Sequence of chain 1.EA:
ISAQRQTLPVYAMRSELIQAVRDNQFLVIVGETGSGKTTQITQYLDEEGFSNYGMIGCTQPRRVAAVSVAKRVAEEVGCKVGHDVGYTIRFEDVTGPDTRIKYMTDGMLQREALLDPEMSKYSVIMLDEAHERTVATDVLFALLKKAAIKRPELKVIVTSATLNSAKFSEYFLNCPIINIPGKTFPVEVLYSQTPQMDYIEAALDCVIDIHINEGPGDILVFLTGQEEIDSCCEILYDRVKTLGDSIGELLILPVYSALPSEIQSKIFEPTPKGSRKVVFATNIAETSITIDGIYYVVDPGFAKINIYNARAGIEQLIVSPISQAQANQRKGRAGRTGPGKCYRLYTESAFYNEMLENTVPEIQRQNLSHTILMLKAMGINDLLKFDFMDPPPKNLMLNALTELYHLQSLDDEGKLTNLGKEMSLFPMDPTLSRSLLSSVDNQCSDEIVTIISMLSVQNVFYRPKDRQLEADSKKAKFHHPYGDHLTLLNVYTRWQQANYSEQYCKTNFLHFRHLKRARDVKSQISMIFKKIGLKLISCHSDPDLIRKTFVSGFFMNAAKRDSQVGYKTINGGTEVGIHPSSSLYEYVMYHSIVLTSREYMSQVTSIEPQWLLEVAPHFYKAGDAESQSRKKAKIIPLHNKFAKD

Binding-site contacts:
Ligand atom C4' contacts residue THR699 of chain 1.EA at 2.8 Å.
Ligand atom P contacts residue THR757 of chain 1.EA at 3.6 Å.
Ligand atom OP2 contacts residue SER732 of chain 1.EA at 2.2 Å.
Ligand atom O3' contacts residue THR699 of chain 1.EA at 3.9 Å.
Ligand atom OP1 contacts residue THR757 of chain 1.EA at 2.9 Å.
Ligand atom C6 contacts residue LYS779 of chain 1.EA at 4.0 Å.
Ligand atom P contacts residue SER732 of chain 1.EA at 3.3 Å.
Ligand atom N3 contacts residue LYS779 of chain 1.EA at 4.1 Å.
Ligand atom OP2 contacts residue TYR731 of chain 1.EA at 4.2 Å.
Ligand atom O5' contacts residue GLY700 of chain 1.EA at 3.1 Å.
Ligand atom O2' contacts residue THR757 of chain 1.EA at 3.6 Å.
Ligand atom O2' contacts residue THR699 of chain 1.EA at 4.1 Å.
Ligand atom C5' contacts residue LYS779 of chain 1.EA at 4.1 Å.
Ligand atom O5' contacts residue THR757 of chain 1.EA at 4.2 Å.
Ligand atom C1' contacts residue LYS779 of chain 1.EA at 2.7 Å.
Ligand atom OP2 contacts residue THR699 of chain 1.EA at 3.7 Å.
Ligand atom OP1 contacts residue SER732 of chain 1.EA at 2.9 Å (h-bond).
Ligand atom O4' contacts residue LYS779 of chain 1.EA at 2.8 Å.
Ligand atom C4' contacts residue LYS779 of chain 1.EA at 3.8 Å.
Ligand atom O2' contacts residue ASN758 of chain 1.EA at 4.1 Å.
Ligand atom OP1 contacts residue TYR731 of chain 1.EA at 3.3 Å.
Ligand atom O5' contacts residue GLN701 of chain 1.EA at 4.0 Å.
Ligand atom C3' contacts residue THR699 of chain 1.EA at 3.9 Å.
Ligand atom O5' contacts residue SER732 of chain 1.EA at 3.7 Å.
Ligand atom C5' contacts residue THR699 of chain 1.EA at 3.3 Å.
Ligand atom P contacts residue GLY700 of chain 1.EA at 3.2 Å.
Ligand atom C5' contacts residue SER732 of chain 1.EA at 3.4 Å.
Ligand atom O2 contacts residue LYS779 of chain 1.EA at 2.9 Å (salt-bridge).
Ligand atom O4' contacts residue THR699 of chain 1.EA at 3.5 Å (h-bond).
Ligand atom OP1 contacts residue GLN701 of chain 1.EA at 2.9 Å (h-bond).
Ligand atom OP1 contacts residue GLY700 of chain 1.EA at 3.7 Å.
Ligand atom N1 contacts residue LYS779 of chain 1.EA at 3.0 Å (salt-bridge).
Ligand atom O3' contacts residue THR757 of chain 1.EA at 3.3 Å.
Ligand atom C2 contacts residue LYS779 of chain 1.EA at 3.1 Å.
Ligand atom P contacts residue THR699 of chain 1.EA at 4.1 Å.
Ligand atom C2' contacts residue LYS779 of chain 1.EA at 4.0 Å.
Ligand atom OP2 contacts residue GLY700 of chain 1.EA at 2.6 Å.
Ligand atom P contacts residue GLN701 of chain 1.EA at 3.5 Å.
Ligand atom O5' contacts residue THR699 of chain 1.EA at 3.1 Å (h-bond).
Ligand atom OP2 contacts residue GLN701 of chain 1.EA at 3.3 Å (h-bond).

A protein and the small-molecule ligand that binds it are described below.
Small molecule (SMILES): O=c1ccn([C@@H]2O[C@H](CO[P](=O)(O)O[C@H]3[C@@H](O)[C@H](n4ccc(=O)[nH]c4=O)O[C@@H]3CO[P](=O)(O)O[C@H]3[C@@H](O)[C@H](n4ccc(=O)[nH]c4=O)O[C@@H]3COP(=O)=O)[C@@H](O)[C@H]2O)c(=O)[nH]1